Binding-site contacts:
Ligand atom N2 contacts residue GLN580 of chain 1.C at 4.1 Å.
Ligand atom O6 contacts residue ASN331 of chain 1.C at 4.4 Å.
Ligand atom C5 contacts residue ASN331 of chain 1.C at 3.5 Å.
Ligand atom C8 contacts residue GLN580 of chain 1.C at 4.5 Å.
Ligand atom N2 contacts residue ASN331 of chain 1.C at 3.2 Å (h-bond).
Ligand atom C3 contacts residue ASN331 of chain 1.C at 4.0 Å.
Ligand atom C4 contacts residue ASN331 of chain 1.C at 4.3 Å.
Ligand atom O5 contacts residue ASN331 of chain 1.C at 2.3 Å (h-bond).
Ligand atom C1 contacts residue ASN331 of chain 1.C at 1.5 Å.
Ligand atom C7 contacts residue ASN331 of chain 1.C at 4.5 Å.
Ligand atom C2 contacts residue ASN331 of chain 1.C at 2.8 Å.

A protein and the small-molecule ligand that binds it are described below.
Small molecule (SMILES): CC(=O)N[C@H]1[C@H](O[C@H]2[C@H](O)[C@@H](NC(C)=O)CO[C@@H]2CO)O[C@H](CO)[C@@H](O)[C@@H]1O

Sequence of chain 1.C:
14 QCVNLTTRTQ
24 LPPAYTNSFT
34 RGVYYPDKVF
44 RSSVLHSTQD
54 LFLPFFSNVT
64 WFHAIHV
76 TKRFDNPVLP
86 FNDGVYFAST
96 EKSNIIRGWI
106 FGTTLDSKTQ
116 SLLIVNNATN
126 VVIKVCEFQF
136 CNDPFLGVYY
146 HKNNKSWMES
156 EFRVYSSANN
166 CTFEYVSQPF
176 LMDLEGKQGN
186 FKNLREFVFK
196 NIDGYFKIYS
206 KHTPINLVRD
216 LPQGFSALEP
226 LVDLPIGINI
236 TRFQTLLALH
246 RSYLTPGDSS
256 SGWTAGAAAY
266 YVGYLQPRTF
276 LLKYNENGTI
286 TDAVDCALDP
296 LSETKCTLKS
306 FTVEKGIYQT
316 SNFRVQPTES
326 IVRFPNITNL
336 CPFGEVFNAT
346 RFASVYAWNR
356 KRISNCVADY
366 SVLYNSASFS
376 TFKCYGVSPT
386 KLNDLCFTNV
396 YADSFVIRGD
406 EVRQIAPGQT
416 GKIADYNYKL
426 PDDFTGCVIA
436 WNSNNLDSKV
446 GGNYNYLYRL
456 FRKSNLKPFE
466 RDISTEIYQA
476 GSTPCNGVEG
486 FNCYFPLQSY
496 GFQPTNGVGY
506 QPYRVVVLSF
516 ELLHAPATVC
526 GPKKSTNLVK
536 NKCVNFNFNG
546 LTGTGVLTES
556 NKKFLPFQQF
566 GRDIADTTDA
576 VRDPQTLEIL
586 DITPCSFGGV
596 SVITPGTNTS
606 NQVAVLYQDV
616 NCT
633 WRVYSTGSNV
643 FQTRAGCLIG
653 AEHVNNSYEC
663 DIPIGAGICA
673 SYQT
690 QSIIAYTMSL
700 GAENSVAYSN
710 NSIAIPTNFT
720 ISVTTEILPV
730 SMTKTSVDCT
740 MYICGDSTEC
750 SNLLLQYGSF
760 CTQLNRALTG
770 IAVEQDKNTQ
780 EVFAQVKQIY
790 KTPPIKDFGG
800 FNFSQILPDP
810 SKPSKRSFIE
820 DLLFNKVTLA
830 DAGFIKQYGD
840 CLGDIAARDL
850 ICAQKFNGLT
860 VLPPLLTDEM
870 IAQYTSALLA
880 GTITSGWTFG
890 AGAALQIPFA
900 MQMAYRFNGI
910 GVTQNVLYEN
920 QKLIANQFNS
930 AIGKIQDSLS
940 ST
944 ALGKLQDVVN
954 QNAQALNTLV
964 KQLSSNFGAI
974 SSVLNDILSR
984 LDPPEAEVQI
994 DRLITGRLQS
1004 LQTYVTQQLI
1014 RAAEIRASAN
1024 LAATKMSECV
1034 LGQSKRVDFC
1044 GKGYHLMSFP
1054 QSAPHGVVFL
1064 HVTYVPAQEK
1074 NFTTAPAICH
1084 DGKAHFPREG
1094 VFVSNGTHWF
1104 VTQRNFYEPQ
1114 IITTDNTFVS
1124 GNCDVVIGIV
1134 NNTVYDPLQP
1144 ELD